This small molecule binds to this protein.
Small molecule (SMILES): C[Se]CC[C@H](NC(=O)[C@@H]1CCCN1)C(=O)N[C@@H](Cc1ccccc1)C(=O)N[C@@H](CC(N)=O)C(=O)N[C@@H](Cc1ccccc1)C(=O)N[C@H](C=O)CC(C)C

Binding-site contacts:
Ligand atom CA contacts residue VAL467 of chain 4.G at 3.1 Å (hydrophobic).
Ligand atom CB contacts residue GLN379 of chain 4.G at 4.2 Å.
Ligand atom N contacts residue VAL467 of chain 4.G at 3.9 Å.
Ligand atom CE1 contacts residue VAL382 of chain 4.G at 4.3 Å (hydrophobic).
Ligand atom N contacts residue VAL468 of chain 4.G at 4.1 Å.
Ligand atom O contacts residue ASP469 of chain 4.G at 4.3 Å.
Ligand atom CE1 contacts residue VAL468 of chain 4.G at 3.7 Å (hydrophobic).
Ligand atom N contacts residue ASP469 of chain 4.G at 4.2 Å.
Ligand atom CD2 contacts residue ARG390 of chain 4.G at 4.3 Å.
Ligand atom CD contacts residue ASP469 of chain 4.G at 4.3 Å.
Ligand atom CG contacts residue ASP469 of chain 4.G at 3.6 Å.
Ligand atom CA contacts residue VAL468 of chain 4.G at 4.0 Å (hydrophobic).
Ligand atom CE2 contacts residue ARG390 of chain 4.G at 3.5 Å.
Ligand atom CD2 contacts residue ALA394 of chain 4.G at 4.3 Å (hydrophobic).
Ligand atom CE contacts residue PHE395 of chain 4.G at 4.3 Å (hydrophobic).
Ligand atom C contacts residue GLU383 of chain 4.G at 3.0 Å.
Ligand atom CA contacts residue ASP469 of chain 4.G at 3.7 Å.
Ligand atom CZ contacts residue ALA394 of chain 4.G at 3.7 Å (hydrophobic).
Ligand atom N contacts residue ASP469 of chain 4.G at 3.7 Å.
Ligand atom CD1 contacts residue VAL468 of chain 4.G at 4.0 Å (hydrophobic).
Ligand atom CG contacts residue VAL467 of chain 4.G at 4.2 Å (hydrophobic).
Ligand atom CD2 contacts residue VAL382 of chain 4.G at 3.9 Å (hydrophobic).
Ligand atom CE2 contacts residue ALA394 of chain 4.G at 3.5 Å (hydrophobic).
Ligand atom O contacts residue GLU383 of chain 4.G at 3.4 Å (salt-bridge).
Ligand atom CD2 contacts residue GLN379 of chain 4.G at 3.4 Å.
Ligand atom CE1 contacts residue VAL467 of chain 4.G at 3.6 Å (hydrophobic).
Ligand atom CZ contacts residue VAL382 of chain 4.G at 4.1 Å (hydrophobic).
Ligand atom CZ contacts residue VAL468 of chain 4.G at 4.2 Å (hydrophobic).
Ligand atom CB contacts residue VAL467 of chain 4.G at 4.2 Å (hydrophobic).
Ligand atom CG contacts residue ALA394 of chain 4.G at 4.3 Å (hydrophobic).
Ligand atom O contacts residue VAL467 of chain 4.G at 2.8 Å (h-bond).
Ligand atom CD1 contacts residue VAL467 of chain 4.G at 3.3 Å (hydrophobic).
Ligand atom C contacts residue VAL467 of chain 4.G at 3.1 Å (hydrophobic).
Ligand atom ND2 contacts residue VAL467 of chain 4.G at 3.3 Å (h-bond).
Ligand atom N contacts residue VAL467 of chain 4.G at 4.0 Å.
Ligand atom SE contacts residue ALA394 of chain 4.G at 3.6 Å.
Ligand atom CE contacts residue THR472 of chain 4.G at 3.6 Å.
Ligand atom CA contacts residue GLU383 of chain 4.G at 4.3 Å.
Ligand atom CZ contacts residue ARG390 of chain 4.G at 4.0 Å.
Ligand atom CE contacts residue ALA394 of chain 4.G at 4.3 Å (hydrophobic).

Sequence of chain 4.G:
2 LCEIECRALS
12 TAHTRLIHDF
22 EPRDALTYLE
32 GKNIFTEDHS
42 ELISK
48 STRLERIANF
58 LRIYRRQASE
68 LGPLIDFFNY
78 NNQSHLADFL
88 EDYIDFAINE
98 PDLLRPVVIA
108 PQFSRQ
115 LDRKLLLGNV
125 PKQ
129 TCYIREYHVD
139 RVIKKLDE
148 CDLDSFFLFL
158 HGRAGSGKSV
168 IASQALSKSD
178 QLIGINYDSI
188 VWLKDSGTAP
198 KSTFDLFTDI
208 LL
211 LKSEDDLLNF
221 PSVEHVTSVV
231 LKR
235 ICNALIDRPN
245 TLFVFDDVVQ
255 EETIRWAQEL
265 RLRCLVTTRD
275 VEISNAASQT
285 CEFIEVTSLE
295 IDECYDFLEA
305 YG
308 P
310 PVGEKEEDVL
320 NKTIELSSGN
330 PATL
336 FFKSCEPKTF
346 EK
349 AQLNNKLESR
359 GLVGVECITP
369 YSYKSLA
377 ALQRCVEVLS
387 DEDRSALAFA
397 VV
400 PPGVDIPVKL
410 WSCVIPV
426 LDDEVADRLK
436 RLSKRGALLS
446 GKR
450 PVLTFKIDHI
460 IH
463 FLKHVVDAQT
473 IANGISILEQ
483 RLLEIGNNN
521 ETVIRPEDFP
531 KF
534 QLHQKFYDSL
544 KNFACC